Binding-site contacts:
Ligand atom CAC contacts residue MG1 of chain 1.QL at 3.5 Å.
Ligand atom OAK contacts residue MG1 of chain 1.HU at 4.5 Å.
Ligand atom CAS contacts residue VAL81 of chain 1.L at 3.8 Å (hydrophobic).
Ligand atom NAF contacts residue ARG82 of chain 1.L at 3.4 Å (salt-bridge).
Ligand atom CAM contacts residue ARG82 of chain 1.L at 3.8 Å.
Ligand atom CBR contacts residue VAL81 of chain 1.L at 4.2 Å (hydrophobic).
Ligand atom OAJ contacts residue VAL81 of chain 1.L at 3.5 Å.
Ligand atom CAS contacts residue GLU80 of chain 1.L at 3.1 Å.
Ligand atom NAF contacts residue GLU80 of chain 1.L at 2.3 Å (salt-bridge).
Ligand atom CBR contacts residue GLU80 of chain 1.L at 3.0 Å.
Ligand atom OAH contacts residue ARG82 of chain 1.L at 3.3 Å.
Ligand atom OAJ contacts residue GLU80 of chain 1.L at 3.9 Å.
Ligand atom CAE contacts residue GLU80 of chain 1.L at 3.1 Å.
Ligand atom CBC contacts residue ARG82 of chain 1.L at 4.1 Å.
Ligand atom CAO contacts residue ARG82 of chain 1.L at 4.4 Å.
Ligand atom CBC contacts residue GLU80 of chain 1.L at 4.4 Å.
Ligand atom CAA contacts residue MG1 of chain 1.QL at 4.0 Å.
Ligand atom NAF contacts residue VAL81 of chain 1.L at 3.1 Å.

Sequence of chain 1.L:
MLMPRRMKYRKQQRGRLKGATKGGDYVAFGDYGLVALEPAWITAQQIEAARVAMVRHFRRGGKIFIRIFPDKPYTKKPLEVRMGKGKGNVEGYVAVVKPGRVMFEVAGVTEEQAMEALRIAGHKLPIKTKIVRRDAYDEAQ

This protein binds this small molecule.
Small molecule (SMILES): C[C@H]1O[C@H](O[C@H]2CC[C@H](n3ccc(NC(=O)c4ccc(NC(=O)[C@@](C)(N)CO)cc4)nc3=O)O[C@@H]2C)[C@H](O)[C@@H](O)[C@@H]1N(C)C